Sequence of chain 1.A:
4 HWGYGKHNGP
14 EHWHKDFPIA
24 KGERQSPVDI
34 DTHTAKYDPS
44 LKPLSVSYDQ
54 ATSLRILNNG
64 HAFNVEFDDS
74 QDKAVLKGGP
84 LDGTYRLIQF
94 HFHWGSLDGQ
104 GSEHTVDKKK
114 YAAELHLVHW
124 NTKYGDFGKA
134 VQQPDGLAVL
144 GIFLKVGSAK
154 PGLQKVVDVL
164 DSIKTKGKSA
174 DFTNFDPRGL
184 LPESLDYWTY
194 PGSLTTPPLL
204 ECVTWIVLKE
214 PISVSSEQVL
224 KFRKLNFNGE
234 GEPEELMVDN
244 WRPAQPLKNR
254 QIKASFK

A protein and the small-molecule ligand that binds it are described below.
Small molecule (SMILES): NS(=O)(=O)Nc1ccc(S(N)(=O)=O)cc1

Binding-site contacts:
Ligand atom C5 contacts residue VAL121 of chain 1.A at 4.2 Å (hydrophobic).
Ligand atom S1 contacts residue HIS119 of chain 1.A at 4.0 Å.
Ligand atom C3 contacts residue HIS94 of chain 1.A at 4.0 Å.
Ligand atom C5 contacts residue GLN92 of chain 1.A at 3.7 Å.
Ligand atom C6 contacts residue LEU197 of chain 1.A at 3.9 Å (hydrophobic).
Ligand atom C4 contacts residue GLN92 of chain 1.A at 4.2 Å.
Ligand atom N1 contacts residue HIS96 of chain 1.A at 3.4 Å (h-bond).
Ligand atom S1 contacts residue ZN1 of chain 1.B at 3.0 Å.
Ligand atom N1 contacts residue THR198 of chain 1.A at 2.8 Å (h-bond).
Ligand atom O3 contacts residue PRO201 of chain 1.A at 3.6 Å.
Ligand atom S1 contacts residue THR198 of chain 1.A at 3.9 Å.
Ligand atom C1 contacts residue THR199 of chain 1.A at 3.6 Å.
Ligand atom O2 contacts residue SER196 of chain 1.A at 4.1 Å.
Ligand atom N2 contacts residue PHE130 of chain 1.A at 3.8 Å.
Ligand atom N1 contacts residue HIS94 of chain 1.A at 3.2 Å (h-bond).
Ligand atom C4 contacts residue LEU197 of chain 1.A at 3.9 Å (hydrophobic).
Ligand atom O1 contacts residue HIS119 of chain 1.A at 3.3 Å (h-bond).
Ligand atom O2 contacts residue ZN1 of chain 1.B at 4.1 Å.
Ligand atom C4 contacts residue HIS94 of chain 1.A at 3.9 Å.
Ligand atom O2 contacts residue TRP208 of chain 1.A at 3.6 Å.
Ligand atom C2 contacts residue THR199 of chain 1.A at 3.5 Å.
Ligand atom N1 contacts residue ZN1 of chain 1.B at 2.0 Å.
Ligand atom O4 contacts residue PHE130 of chain 1.A at 4.1 Å.
Ligand atom C1 contacts residue LEU197 of chain 1.A at 3.8 Å (hydrophobic).
Ligand atom N1 contacts residue HIS119 of chain 1.A at 3.5 Å (h-bond).
Ligand atom C3 contacts residue ZN1 of chain 1.B at 4.3 Å.
Ligand atom C2 contacts residue THR198 of chain 1.A at 4.3 Å.
Ligand atom C5 contacts residue LEU197 of chain 1.A at 4.0 Å (hydrophobic).
Ligand atom C2 contacts residue LEU197 of chain 1.A at 3.7 Å (hydrophobic).
Ligand atom O1 contacts residue VAL121 of chain 1.A at 4.0 Å.
Ligand atom O2 contacts residue THR198 of chain 1.A at 2.9 Å (h-bond).
Ligand atom C3 contacts residue LEU197 of chain 1.A at 3.8 Å (hydrophobic).
Ligand atom O3 contacts residue LEU197 of chain 1.A at 3.7 Å.
Ligand atom O1 contacts residue ZN1 of chain 1.B at 3.0 Å.
Ligand atom O1 contacts residue HIS94 of chain 1.A at 3.3 Å.
Ligand atom S1 contacts residue HIS94 of chain 1.A at 3.9 Å.
Ligand atom O2 contacts residue LEU197 of chain 1.A at 3.3 Å.
Ligand atom O1 contacts residue TRP208 of chain 1.A at 4.0 Å.
Ligand atom C4 contacts residue VAL121 of chain 1.A at 3.7 Å (hydrophobic).
Ligand atom O1 contacts residue VAL142 of chain 1.A at 4.0 Å.